Binding-site contacts:
Ligand atom O3' contacts residue HIS383 of chain 1.A at 3.3 Å (h-bond).
Ligand atom O4' contacts residue HIS383 of chain 1.B at 3.3 Å.
Ligand atom N6 contacts residue ASN379 of chain 1.A at 3.6 Å.
Ligand atom N7 contacts residue PHE368 of chain 1.A at 3.4 Å.
Ligand atom N6 contacts residue GLU387 of chain 1.A at 2.7 Å (salt-bridge).
Ligand atom C2 contacts residue ASP369 of chain 1.A at 3.4 Å.
Ligand atom O2' contacts residue VAL338 of chain 1.B at 3.5 Å.
Ligand atom OP1 contacts residue LYS342 of chain 1.A at 3.2 Å.
Ligand atom N1 contacts residue GLU387 of chain 1.A at 3.3 Å.
Ligand atom C8 contacts residue LYS342 of chain 1.B at 3.5 Å.
Ligand atom N3 contacts residue HIS383 of chain 1.B at 3.6 Å.
Ligand atom N1 contacts residue ALA388 of chain 1.B at 3.0 Å (h-bond).
Ligand atom N9 contacts residue PHE368 of chain 1.A at 3.6 Å.
Ligand atom OP1 contacts residue ARG335 of chain 1.A at 3.5 Å (salt-bridge).
Ligand atom C2 contacts residue LEU386 of chain 1.A at 3.5 Å (hydrophobic).
Ligand atom O2' contacts residue PHE368 of chain 1.B at 3.6 Å.
Ligand atom C4 contacts residue HIS383 of chain 1.A at 3.6 Å.
Ligand atom C2 contacts residue ALA388 of chain 1.A at 3.6 Å (hydrophobic).
Ligand atom C6 contacts residue LEU386 of chain 1.B at 3.6 Å (hydrophobic).
Ligand atom N9 contacts residue HIS383 of chain 1.B at 3.6 Å.
Ligand atom C2' contacts residue HIS383 of chain 1.A at 3.7 Å.
Ligand atom O2' contacts residue HIS383 of chain 1.A at 3.1 Å (h-bond).
Ligand atom OP2 contacts residue ARG335 of chain 1.A at 2.8 Å (salt-bridge).
Ligand atom N3 contacts residue HIS383 of chain 1.A at 3.6 Å (h-bond).
Ligand atom N1 contacts residue ALA388 of chain 1.A at 2.8 Å (h-bond).
Ligand atom C1' contacts residue HIS383 of chain 1.A at 3.2 Å.
Ligand atom C8 contacts residue PHE368 of chain 1.A at 3.3 Å (hydrophobic).
Ligand atom C6 contacts residue ALA388 of chain 1.A at 3.7 Å (hydrophobic).
Ligand atom N9 contacts residue HIS383 of chain 1.A at 3.6 Å.
Ligand atom N3 contacts residue ASP369 of chain 1.A at 3.6 Å (salt-bridge).
Ligand atom O2' contacts residue LYS342 of chain 1.B at 3.5 Å.
Ligand atom OP1 contacts residue LYS342 of chain 1.B at 2.6 Å (salt-bridge).
Ligand atom C4 contacts residue HIS383 of chain 1.B at 3.6 Å.
Ligand atom N7 contacts residue ASP369 of chain 1.B at 3.5 Å (salt-bridge).
Ligand atom N1 contacts residue GLU387 of chain 1.B at 3.4 Å.
Ligand atom N6 contacts residue ASP369 of chain 1.B at 3.3 Å (salt-bridge).
Ligand atom N3 contacts residue PHE368 of chain 1.B at 3.7 Å.
Ligand atom N6 contacts residue LEU386 of chain 1.B at 2.7 Å (h-bond).
Ligand atom N7 contacts residue PHE368 of chain 1.B at 3.5 Å.
Ligand atom P contacts residue ARG335 of chain 1.A at 3.6 Å.

A protein and the small-molecule ligand that binds it are described below.
Small molecule (SMILES): Nc1ncnc2c1ncn2[C@@H]1O[C@@H]2CO[P](=O)(O)O[C@H]3[C@@H](O)[C@H](n4cnc5c(N)ncnc54)O[C@@H]3CO[P](=O)(O)O[C@H]3[C@@H](O)[C@H](n4cnc5c(N)ncnc54)O[C@@H]3CO[P](=O)(O)O[C@H]3[C@@H](O)[C@H](n4cnc5c(N)ncnc54)O[C@@H]3CO[P](=O)(O)O[C@H]2[C@H]1O

Sequence of chain 1.A:
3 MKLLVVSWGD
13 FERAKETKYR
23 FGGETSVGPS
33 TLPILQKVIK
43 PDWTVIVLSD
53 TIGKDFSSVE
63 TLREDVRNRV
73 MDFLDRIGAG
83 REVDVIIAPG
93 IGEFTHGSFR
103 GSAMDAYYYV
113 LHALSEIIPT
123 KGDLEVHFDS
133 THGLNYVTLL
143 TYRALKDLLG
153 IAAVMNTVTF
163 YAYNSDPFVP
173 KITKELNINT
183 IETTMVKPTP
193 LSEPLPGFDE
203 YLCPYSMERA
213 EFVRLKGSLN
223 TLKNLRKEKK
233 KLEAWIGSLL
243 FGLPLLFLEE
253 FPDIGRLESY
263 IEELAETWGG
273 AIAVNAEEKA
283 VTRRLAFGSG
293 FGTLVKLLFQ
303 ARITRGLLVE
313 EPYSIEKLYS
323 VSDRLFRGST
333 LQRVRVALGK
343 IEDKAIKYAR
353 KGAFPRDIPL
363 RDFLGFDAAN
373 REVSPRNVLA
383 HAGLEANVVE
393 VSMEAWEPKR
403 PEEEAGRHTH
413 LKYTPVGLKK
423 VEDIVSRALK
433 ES

Sequence of chain 1.B:
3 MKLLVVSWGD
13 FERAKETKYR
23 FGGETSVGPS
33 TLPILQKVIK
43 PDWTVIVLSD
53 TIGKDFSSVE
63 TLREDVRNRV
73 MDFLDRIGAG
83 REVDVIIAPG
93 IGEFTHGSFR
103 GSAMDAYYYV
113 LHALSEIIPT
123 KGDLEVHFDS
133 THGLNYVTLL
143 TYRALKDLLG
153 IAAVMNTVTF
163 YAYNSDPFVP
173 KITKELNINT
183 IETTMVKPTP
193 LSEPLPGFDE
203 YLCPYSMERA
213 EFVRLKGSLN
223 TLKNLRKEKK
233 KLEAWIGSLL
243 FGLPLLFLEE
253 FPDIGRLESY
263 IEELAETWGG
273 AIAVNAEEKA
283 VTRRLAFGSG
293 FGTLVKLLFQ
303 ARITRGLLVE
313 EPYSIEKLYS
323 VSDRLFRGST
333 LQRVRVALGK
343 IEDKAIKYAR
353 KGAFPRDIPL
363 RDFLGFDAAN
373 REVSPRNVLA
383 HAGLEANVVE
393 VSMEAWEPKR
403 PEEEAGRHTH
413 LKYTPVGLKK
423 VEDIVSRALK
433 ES